Sequence of chain 1.D:
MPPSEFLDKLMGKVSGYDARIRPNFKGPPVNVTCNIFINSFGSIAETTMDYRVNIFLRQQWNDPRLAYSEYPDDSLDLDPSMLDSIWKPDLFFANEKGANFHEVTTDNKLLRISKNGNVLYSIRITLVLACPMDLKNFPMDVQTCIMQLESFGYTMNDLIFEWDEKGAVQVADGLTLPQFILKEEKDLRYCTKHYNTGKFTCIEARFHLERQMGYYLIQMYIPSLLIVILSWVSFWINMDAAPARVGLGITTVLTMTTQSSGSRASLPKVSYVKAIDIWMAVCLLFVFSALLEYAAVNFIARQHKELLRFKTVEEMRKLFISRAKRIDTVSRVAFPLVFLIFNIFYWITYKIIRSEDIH

This small molecule binds to this protein.
Small molecule (SMILES): CC(=O)N[C@@H]1[C@@H](O)[C@H](O)[C@@H](CO)O[C@H]1O

Binding-site contacts:
Ligand atom N2 contacts residue ASN62 of chain 1.D at 2.9 Å (h-bond).
Ligand atom C4 contacts residue ASN62 of chain 1.D at 4.3 Å.
Ligand atom C8 contacts residue ASN62 of chain 1.D at 4.1 Å.
Ligand atom C1 contacts residue PRO60 of chain 1.D at 4.4 Å (hydrophobic).
Ligand atom O7 contacts residue ASN55 of chain 1.D at 3.9 Å.
Ligand atom O7 contacts residue PRO60 of chain 1.D at 3.0 Å (h-bond).
Ligand atom C2 contacts residue PRO60 of chain 1.D at 4.1 Å (hydrophobic).
Ligand atom O3 contacts residue PRO59 of chain 1.D at 3.8 Å.
Ligand atom C2 contacts residue ASN62 of chain 1.D at 2.5 Å.
Ligand atom O5 contacts residue ASN62 of chain 1.D at 2.4 Å (h-bond).
Ligand atom C3 contacts residue ASN62 of chain 1.D at 3.8 Å.
Ligand atom N2 contacts residue PRO59 of chain 1.D at 4.2 Å.
Ligand atom C7 contacts residue PRO60 of chain 1.D at 3.3 Å (hydrophobic).
Ligand atom C5 contacts residue ASN62 of chain 1.D at 3.7 Å.
Ligand atom O7 contacts residue VAL61 of chain 1.D at 4.5 Å.
Ligand atom O7 contacts residue PRO59 of chain 1.D at 3.8 Å.
Ligand atom C1 contacts residue ASN62 of chain 1.D at 1.4 Å.
Ligand atom N2 contacts residue PRO60 of chain 1.D at 2.9 Å (h-bond).
Ligand atom C7 contacts residue PRO59 of chain 1.D at 4.2 Å (hydrophobic).
Ligand atom C7 contacts residue ASN62 of chain 1.D at 3.7 Å.